Sequence of chain 1.E:
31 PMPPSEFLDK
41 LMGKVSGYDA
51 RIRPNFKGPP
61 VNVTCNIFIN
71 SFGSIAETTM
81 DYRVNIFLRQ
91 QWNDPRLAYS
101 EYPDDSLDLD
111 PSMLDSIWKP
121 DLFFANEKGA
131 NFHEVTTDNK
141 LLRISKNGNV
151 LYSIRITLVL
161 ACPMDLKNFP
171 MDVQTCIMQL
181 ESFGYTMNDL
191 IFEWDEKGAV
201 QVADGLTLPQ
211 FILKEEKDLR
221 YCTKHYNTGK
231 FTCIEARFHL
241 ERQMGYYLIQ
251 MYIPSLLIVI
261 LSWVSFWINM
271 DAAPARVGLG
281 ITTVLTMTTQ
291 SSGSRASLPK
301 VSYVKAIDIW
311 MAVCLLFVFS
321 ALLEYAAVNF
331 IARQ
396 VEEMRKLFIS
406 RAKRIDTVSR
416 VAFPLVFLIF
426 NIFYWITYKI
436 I

This small molecule binds to this protein.
Small molecule (SMILES): CC(=O)N[C@H]1[C@H](O[C@H]2[C@H](O)[C@@H](NC(C)=O)CO[C@@H]2CO)O[C@H](CO)[C@@H](O[C@@H]2O[C@H](CO)[C@@H](O)[C@H](O)[C@@H]2O)[C@@H]1O

Binding-site contacts:
Ligand atom C2 contacts residue ASN62 of chain 1.E at 2.5 Å.
Ligand atom C8 contacts residue PRO60 of chain 1.E at 3.9 Å (hydrophobic).
Ligand atom C4 contacts residue ASN62 of chain 1.E at 4.2 Å.
Ligand atom C7 contacts residue ASN62 of chain 1.E at 3.1 Å.
Ligand atom N2 contacts residue PRO59 of chain 1.E at 3.9 Å.
Ligand atom C3 contacts residue ASN62 of chain 1.E at 3.8 Å.
Ligand atom N2 contacts residue PRO60 of chain 1.E at 3.9 Å.
Ligand atom C8 contacts residue ASN62 of chain 1.E at 4.3 Å.
Ligand atom C1 contacts residue ASN62 of chain 1.E at 1.4 Å.
Ligand atom O3 contacts residue PRO59 of chain 1.E at 4.2 Å.
Ligand atom O7 contacts residue ASN62 of chain 1.E at 3.1 Å (h-bond).
Ligand atom C5 contacts residue ASN62 of chain 1.E at 3.6 Å.
Ligand atom O5 contacts residue ASN62 of chain 1.E at 2.4 Å (h-bond).
Ligand atom C8 contacts residue PRO59 of chain 1.E at 4.1 Å (hydrophobic).
Ligand atom N2 contacts residue ASN62 of chain 1.E at 2.9 Å (h-bond).
Ligand atom C8 contacts residue ASN55 of chain 1.E at 3.5 Å.
Ligand atom C7 contacts residue PRO60 of chain 1.E at 4.2 Å (hydrophobic).
Ligand atom C3 contacts residue PRO59 of chain 1.E at 4.2 Å (hydrophobic).